This protein binds this small molecule.
Small molecule (SMILES): CO[C@H]1[C@@H](OC)C[C@H](C)[C@@H](OC)C2=CC(=O)C=C(NC(=O)C(C)=CC=C[C@H](C)[C@@H](OC(N)=O)/C(C)=C/[C@@H]1C)C2=O

Sequence of chain 2.B:
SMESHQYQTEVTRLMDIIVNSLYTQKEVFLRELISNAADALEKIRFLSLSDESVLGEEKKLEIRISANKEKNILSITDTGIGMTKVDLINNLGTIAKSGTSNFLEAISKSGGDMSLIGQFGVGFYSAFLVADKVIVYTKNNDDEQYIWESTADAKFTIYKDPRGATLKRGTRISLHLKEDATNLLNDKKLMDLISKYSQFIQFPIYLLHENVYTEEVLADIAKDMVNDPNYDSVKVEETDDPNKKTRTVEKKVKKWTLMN

Binding-site contacts:
Ligand atom C20 contacts residue PHE145 of chain 2.B at 3.7 Å (hydrophobic).
Ligand atom O33 contacts residue THR192 of chain 2.B at 3.1 Å (h-bond).
Ligand atom N34 contacts residue ASP99 of chain 2.B at 2.9 Å (salt-bridge).
Ligand atom O37 contacts residue PHE145 of chain 2.B at 2.8 Å (h-bond).
Ligand atom N34 contacts residue ALA58 of chain 2.B at 3.9 Å.
Ligand atom C21 contacts residue PHE145 of chain 2.B at 3.8 Å (hydrophobic).
Ligand atom O31 contacts residue ASN57 of chain 2.B at 3.8 Å.
Ligand atom C35 contacts residue PHE145 of chain 2.B at 3.9 Å (hydrophobic).
Ligand atom C32 contacts residue ALA61 of chain 2.B at 4.0 Å (hydrophobic).
Ligand atom N34 contacts residue THR192 of chain 2.B at 3.8 Å.
Ligand atom C25 contacts residue ASN112 of chain 2.B at 3.6 Å.
Ligand atom O33 contacts residue ALA61 of chain 2.B at 3.6 Å.
Ligand atom O28 contacts residue LYS64 of chain 2.B at 4.0 Å.
Ligand atom C29 contacts residue ALA61 of chain 2.B at 3.9 Å (hydrophobic).
Ligand atom C27 contacts residue MET104 of chain 2.B at 3.7 Å (hydrophobic).
Ligand atom C35 contacts residue ILE194 of chain 2.B at 3.8 Å (hydrophobic).
Ligand atom C36 contacts residue PHE145 of chain 2.B at 3.8 Å (hydrophobic).
Ligand atom O37 contacts residue GLY144 of chain 2.B at 3.0 Å (h-bond).
Ligand atom O37 contacts residue GLY142 of chain 2.B at 3.2 Å (h-bond).
Ligand atom C21 contacts residue GLY142 of chain 2.B at 3.2 Å.
Ligand atom N22 contacts residue GLY142 of chain 2.B at 3.3 Å (h-bond).
Ligand atom C29 contacts residue LYS64 of chain 2.B at 3.9 Å.
Ligand atom C29 contacts residue ILE102 of chain 2.B at 3.8 Å (hydrophobic).
Ligand atom C27 contacts residue ASN112 of chain 2.B at 3.7 Å.
Ligand atom C2 contacts residue GLY142 of chain 2.B at 3.8 Å.
Ligand atom C15 contacts residue MET104 of chain 2.B at 3.9 Å (hydrophobic).
Ligand atom C36 contacts residue GLY142 of chain 2.B at 3.7 Å.
Ligand atom O24 contacts residue ASP60 of chain 2.B at 2.7 Å (salt-bridge).
Ligand atom C32 contacts residue THR192 of chain 2.B at 3.9 Å.
Ligand atom C27 contacts residue ASP108 of chain 2.B at 3.4 Å.
Ligand atom C4 contacts residue ASN57 of chain 2.B at 3.8 Å.
Ligand atom C36 contacts residue ILE116 of chain 2.B at 3.6 Å (hydrophobic).
Ligand atom C3 contacts residue GLY142 of chain 2.B at 3.8 Å.
Ligand atom O37 contacts residue VAL143 of chain 2.B at 3.2 Å.
Ligand atom O23 contacts residue GLY142 of chain 2.B at 3.0 Å (h-bond).
Ligand atom C17 contacts residue MET104 of chain 2.B at 4.0 Å (hydrophobic).
Ligand atom C5 contacts residue ASP60 of chain 2.B at 3.8 Å.
Ligand atom C13 contacts residue MET104 of chain 2.B at 3.8 Å (hydrophobic).
Ligand atom N34 contacts residue ASN57 of chain 2.B at 4.0 Å.
Ligand atom C20 contacts residue GLY142 of chain 2.B at 3.8 Å.